Binding-site contacts:
Ligand atom CB contacts residue VAL4 of chain 34.E at 4.3 Å (hydrophobic).
Ligand atom O contacts residue VAL4 of chain 34.E at 2.9 Å (h-bond).
Ligand atom CA contacts residue ALA2 of chain 34.E at 3.5 Å (hydrophobic).
Ligand atom C contacts residue ALA2 of chain 34.E at 4.3 Å (hydrophobic).
Ligand atom CG1 contacts residue GLN3 of chain 34.E at 4.1 Å.
Ligand atom C contacts residue VAL4 of chain 34.E at 4.0 Å (hydrophobic).
Ligand atom CB contacts residue VAL4 of chain 34.E at 4.5 Å (hydrophobic).
Ligand atom O contacts residue SER5 of chain 34.E at 3.8 Å.
Ligand atom O contacts residue ALA2 of chain 34.E at 3.9 Å.
Ligand atom CG2 contacts residue GLN3 of chain 34.E at 3.4 Å.
Ligand atom CG2 contacts residue ALA2 of chain 34.E at 4.0 Å (hydrophobic).
Ligand atom OE2 contacts residue VAL4 of chain 34.E at 3.6 Å.
Ligand atom OG contacts residue GLN3 of chain 34.E at 3.3 Å (h-bond).
Ligand atom CB contacts residue ALA2 of chain 34.E at 4.3 Å (hydrophobic).
Ligand atom CB contacts residue GLN3 of chain 34.E at 3.4 Å.
Ligand atom CG2 contacts residue VAL4 of chain 34.E at 3.8 Å (hydrophobic).
Ligand atom C contacts residue GLN3 of chain 34.E at 3.9 Å.
Ligand atom CA contacts residue VAL4 of chain 34.E at 3.5 Å (hydrophobic).
Ligand atom O contacts residue VAL4 of chain 34.E at 3.8 Å.
Ligand atom CB contacts residue ALA2 of chain 34.E at 3.4 Å (hydrophobic).
Ligand atom OE1 contacts residue ASN25 of chain 34.E at 4.4 Å.
Ligand atom CB contacts residue GLN3 of chain 34.E at 4.4 Å.
Ligand atom CA contacts residue ALA2 of chain 34.E at 4.0 Å (hydrophobic).
Ligand atom O contacts residue SER6 of chain 34.E at 4.1 Å.
Ligand atom CA contacts residue GLN3 of chain 34.E at 4.2 Å.
Ligand atom OE1 contacts residue VAL4 of chain 34.E at 3.5 Å.
Ligand atom CG2 contacts residue SER5 of chain 34.E at 3.7 Å.
Ligand atom C contacts residue VAL4 of chain 34.E at 3.6 Å (hydrophobic).
Ligand atom O contacts residue GLN3 of chain 34.E at 3.1 Å (h-bond).
Ligand atom C contacts residue VAL4 of chain 34.E at 4.2 Å (hydrophobic).
Ligand atom C contacts residue ALA2 of chain 34.E at 3.7 Å (hydrophobic).
Ligand atom N contacts residue VAL4 of chain 34.E at 3.0 Å (h-bond).
Ligand atom N contacts residue ALA2 of chain 34.E at 3.0 Å (h-bond).
Ligand atom CA contacts residue VAL4 of chain 34.E at 4.0 Å (hydrophobic).
Ligand atom CD contacts residue VAL4 of chain 34.E at 3.8 Å (hydrophobic).

The protein below binds the small molecule below.
Small molecule (SMILES): CC[C@H](C)[C@H](N)C(=O)N[C@@H](CO)C(=O)N[C@@H](CCC(=O)O)C(=O)N[C@H](C=O)C(C)C

Sequence of chain 34.E:
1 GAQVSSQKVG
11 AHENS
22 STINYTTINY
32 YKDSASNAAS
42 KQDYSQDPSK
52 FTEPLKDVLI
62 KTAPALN